The protein below binds the small molecule below.
Small molecule (SMILES): CCCCC[C@H](CC(=O)NO)C(=O)N[C@H](C(=O)N1CCC[C@H]1CO)C(C)C

Binding-site contacts:
Ligand atom N1 contacts residue GLY61 of chain 1.A at 3.3 Å (h-bond).
Ligand atom C3 contacts residue HIS151 of chain 1.A at 3.6 Å.
Ligand atom C10 contacts residue HIS151 of chain 1.A at 3.9 Å.
Ligand atom C5 contacts residue LEU110 of chain 1.A at 3.8 Å (hydrophobic).
Ligand atom O4 contacts residue CYS109 of chain 1.A at 3.2 Å (h-bond).
Ligand atom O4 contacts residue LEU110 of chain 1.A at 2.9 Å (h-bond).
Ligand atom C24 contacts residue LEU144 of chain 1.A at 3.8 Å (hydrophobic).
Ligand atom C3 contacts residue GLU152 of chain 1.A at 3.7 Å.
Ligand atom N14 contacts residue GLY108 of chain 1.A at 3.2 Å (h-bond).
Ligand atom C3 contacts residue GLN66 of chain 1.A at 3.8 Å.
Ligand atom O4 contacts residue HIS155 of chain 1.A at 3.9 Å.
Ligand atom C19 contacts residue GLY108 of chain 1.A at 3.8 Å.
Ligand atom C11 contacts residue GLU107 of chain 1.A at 3.8 Å.
Ligand atom C3 contacts residue ZN1 of chain 1.E at 2.8 Å.
Ligand atom O2 contacts residue HIS155 of chain 1.A at 2.7 Å (h-bond).
Ligand atom N1 contacts residue HIS151 of chain 1.A at 3.6 Å (h-bond).
Ligand atom C7 contacts residue GLU152 of chain 1.A at 3.3 Å.
Ligand atom C8 contacts residue ILE60 of chain 1.A at 3.6 Å (hydrophobic).
Ligand atom C5 contacts residue GLY61 of chain 1.A at 3.2 Å.
Ligand atom O4 contacts residue ZN1 of chain 1.E at 2.0 Å.
Ligand atom O2 contacts residue GLN66 of chain 1.A at 2.4 Å (h-bond).
Ligand atom N1 contacts residue ZN1 of chain 1.E at 2.9 Å.
Ligand atom O13 contacts residue ILE60 of chain 1.A at 2.9 Å (h-bond).
Ligand atom O20 contacts residue GLY108 of chain 1.A at 2.6 Å (h-bond).
Ligand atom C3 contacts residue LEU110 of chain 1.A at 3.8 Å (hydrophobic).
Ligand atom C3 contacts residue GLY61 of chain 1.A at 3.6 Å.
Ligand atom N1 contacts residue GLU152 of chain 1.A at 2.6 Å (salt-bridge).
Ligand atom O4 contacts residue HIS151 of chain 1.A at 3.4 Å (h-bond).
Ligand atom O13 contacts residue GLY59 of chain 1.A at 3.5 Å.
Ligand atom N1 contacts residue HIS155 of chain 1.A at 3.9 Å.
Ligand atom C6 contacts residue GLY108 of chain 1.A at 3.8 Å.
Ligand atom O4 contacts residue GLN66 of chain 1.A at 3.2 Å (h-bond).
Ligand atom C9 contacts residue HIS151 of chain 1.A at 3.5 Å.
Ligand atom O2 contacts residue HIS151 of chain 1.A at 3.3 Å (h-bond).
Ligand atom C9 contacts residue GLY108 of chain 1.A at 3.7 Å.
Ligand atom O2 contacts residue GLU152 of chain 1.A at 2.8 Å (salt-bridge).
Ligand atom O2 contacts residue ZN1 of chain 1.E at 2.2 Å.
Ligand atom C26 contacts residue GLN106 of chain 1.A at 3.9 Å.
Ligand atom O20 contacts residue GLU107 of chain 1.A at 3.7 Å.
Ligand atom N1 contacts residue GLN66 of chain 1.A at 3.3 Å (h-bond).

Sequence of chain 1.A:
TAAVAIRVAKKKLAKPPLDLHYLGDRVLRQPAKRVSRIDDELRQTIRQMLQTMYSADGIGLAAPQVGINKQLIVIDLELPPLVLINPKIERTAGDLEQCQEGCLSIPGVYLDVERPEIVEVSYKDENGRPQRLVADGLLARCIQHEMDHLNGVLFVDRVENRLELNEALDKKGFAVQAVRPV